This protein binds this small molecule.
Small molecule (SMILES): CC(=O)N[C@H]1[C@H](O[C@H]2[C@H](O)[C@@H](NC(C)=O)CO[C@@H]2CO)O[C@H](CO)[C@@H](O[C@@H]2O[C@H](CO)[C@@H](O)[C@H](O)[C@H]2NC(C)=O)[C@@H]1O

Sequence of chain 1.A:
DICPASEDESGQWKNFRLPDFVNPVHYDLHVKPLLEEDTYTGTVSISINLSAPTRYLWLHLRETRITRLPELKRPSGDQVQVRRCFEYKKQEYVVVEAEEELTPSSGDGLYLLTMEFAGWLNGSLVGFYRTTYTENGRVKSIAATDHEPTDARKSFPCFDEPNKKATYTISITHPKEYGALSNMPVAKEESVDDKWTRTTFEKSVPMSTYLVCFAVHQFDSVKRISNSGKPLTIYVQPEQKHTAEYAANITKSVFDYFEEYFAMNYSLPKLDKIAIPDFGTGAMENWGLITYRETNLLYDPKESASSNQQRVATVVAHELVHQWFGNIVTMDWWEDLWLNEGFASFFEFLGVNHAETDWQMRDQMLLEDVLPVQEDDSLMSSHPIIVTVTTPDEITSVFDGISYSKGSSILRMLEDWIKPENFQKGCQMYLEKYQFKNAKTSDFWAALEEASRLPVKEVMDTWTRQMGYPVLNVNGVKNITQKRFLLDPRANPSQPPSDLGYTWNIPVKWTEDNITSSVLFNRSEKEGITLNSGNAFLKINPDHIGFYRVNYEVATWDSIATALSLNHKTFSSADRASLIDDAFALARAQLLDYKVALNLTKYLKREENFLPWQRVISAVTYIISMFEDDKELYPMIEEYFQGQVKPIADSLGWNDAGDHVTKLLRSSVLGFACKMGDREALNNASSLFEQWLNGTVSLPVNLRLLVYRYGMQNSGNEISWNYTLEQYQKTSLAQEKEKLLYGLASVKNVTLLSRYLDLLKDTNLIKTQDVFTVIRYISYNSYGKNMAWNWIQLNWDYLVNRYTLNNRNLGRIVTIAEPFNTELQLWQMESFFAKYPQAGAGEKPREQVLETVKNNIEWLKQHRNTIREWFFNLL

Binding-site contacts:
Ligand atom C7 contacts residue LEU878 of chain 1.A at 4.3 Å (hydrophobic).
Ligand atom O5 contacts residue ASN877 of chain 1.A at 3.4 Å (h-bond).
Ligand atom C4 contacts residue ASN603 of chain 1.A at 4.3 Å.
Ligand atom O5 contacts residue TRP874 of chain 1.A at 3.8 Å.
Ligand atom O7 contacts residue LEU878 of chain 1.A at 4.3 Å.
Ligand atom C6 contacts residue ASN877 of chain 1.A at 3.9 Å.
Ligand atom N2 contacts residue ASN877 of chain 1.A at 3.0 Å (h-bond).
Ligand atom C3 contacts residue ASN603 of chain 1.A at 3.8 Å.
Ligand atom O6 contacts residue ASN877 of chain 1.A at 2.8 Å (h-bond).
Ligand atom C7 contacts residue ASN603 of chain 1.A at 3.3 Å.
Ligand atom C6 contacts residue TRP874 of chain 1.A at 4.2 Å (hydrophobic).
Ligand atom O6 contacts residue LYS599 of chain 1.A at 4.0 Å.
Ligand atom O6 contacts residue TRP874 of chain 1.A at 3.1 Å.
Ligand atom C2 contacts residue ASN877 of chain 1.A at 3.4 Å.
Ligand atom C8 contacts residue ASN877 of chain 1.A at 3.5 Å.
Ligand atom O7 contacts residue LEU879 of chain 1.A at 3.8 Å.
Ligand atom C5 contacts residue ASN877 of chain 1.A at 4.1 Å.
Ligand atom O7 contacts residue ASN603 of chain 1.A at 4.1 Å.
Ligand atom C7 contacts residue ASN877 of chain 1.A at 2.8 Å.
Ligand atom N2 contacts residue ASP562 of chain 1.A at 3.5 Å (salt-bridge).
Ligand atom C8 contacts residue LYS606 of chain 1.A at 3.2 Å.
Ligand atom N2 contacts residue ASN603 of chain 1.A at 2.7 Å (h-bond).
Ligand atom C4 contacts residue ASN877 of chain 1.A at 4.3 Å.
Ligand atom O5 contacts residue ASN603 of chain 1.A at 2.5 Å (h-bond).
Ligand atom C2 contacts residue ASN603 of chain 1.A at 2.4 Å.
Ligand atom C8 contacts residue LEU878 of chain 1.A at 3.8 Å (hydrophobic).
Ligand atom C5 contacts residue ASN603 of chain 1.A at 3.7 Å.
Ligand atom C7 contacts residue ASP562 of chain 1.A at 3.9 Å.
Ligand atom O3 contacts residue LYS606 of chain 1.A at 4.0 Å.
Ligand atom C6 contacts residue LYS599 of chain 1.A at 3.6 Å.
Ligand atom O7 contacts residue THR566 of chain 1.A at 3.9 Å.
Ligand atom O7 contacts residue ASP562 of chain 1.A at 3.4 Å (salt-bridge).
Ligand atom C1 contacts residue LYS599 of chain 1.A at 4.2 Å.
Ligand atom C1 contacts residue ASN877 of chain 1.A at 4.0 Å.
Ligand atom O4 contacts residue ASN877 of chain 1.A at 3.4 Å (h-bond).
Ligand atom O5 contacts residue LYS599 of chain 1.A at 4.0 Å.
Ligand atom O7 contacts residue ASN877 of chain 1.A at 2.8 Å (h-bond).
Ligand atom C8 contacts residue ASN603 of chain 1.A at 3.3 Å.
Ligand atom C1 contacts residue ASN603 of chain 1.A at 1.4 Å.
Ligand atom O6 contacts residue LEU878 of chain 1.A at 3.4 Å.